Binding-site contacts:
Ligand atom C8 contacts residue MET260 of chain 1.A at 3.6 Å (hydrophobic).
Ligand atom N2 contacts residue ASP102 of chain 1.A at 2.9 Å (salt-bridge).
Ligand atom C8 contacts residue TYR106 of chain 1.A at 3.6 Å (hydrophobic).
Ligand atom C8 contacts residue ASP156 of chain 1.A at 3.6 Å.
Ligand atom N2 contacts residue ASP156 of chain 1.A at 2.9 Å (salt-bridge).
Ligand atom N2 contacts residue TYR106 of chain 1.A at 3.7 Å.
Ligand atom N4 contacts residue LEU231 of chain 1.A at 3.0 Å (h-bond).
Ligand atom C5 contacts residue TYR106 of chain 1.A at 3.5 Å (hydrophobic).
Ligand atom N3 contacts residue MET260 of chain 1.A at 3.4 Å.
Ligand atom C8 contacts residue ASP102 of chain 1.A at 3.5 Å.
Ligand atom S1 contacts residue ASP102 of chain 1.A at 3.2 Å (salt-bridge).
Ligand atom C7 contacts residue TYR106 of chain 1.A at 3.5 Å (hydrophobic).
Ligand atom O1 contacts residue ASP156 of chain 1.A at 3.6 Å.
Ligand atom C3 contacts residue ASP102 of chain 1.A at 3.8 Å.
Ligand atom C3 contacts residue TYR106 of chain 1.A at 3.6 Å (hydrophobic).
Ligand atom C7 contacts residue ASP156 of chain 1.A at 3.6 Å.
Ligand atom N1 contacts residue TYR106 of chain 1.A at 3.5 Å.
Ligand atom N2 contacts residue ILE201 of chain 1.A at 3.6 Å.
Ligand atom O1 contacts residue TYR106 of chain 1.A at 3.4 Å.
Ligand atom O1 contacts residue GLY230 of chain 1.A at 2.9 Å (h-bond).
Ligand atom N1 contacts residue ASP156 of chain 1.A at 2.8 Å (salt-bridge).
Ligand atom C2 contacts residue ASP102 of chain 1.A at 3.9 Å.
Ligand atom N2 contacts residue MET260 of chain 1.A at 3.8 Å.
Ligand atom N4 contacts residue MET260 of chain 1.A at 3.4 Å (h-bond).
Ligand atom C7 contacts residue MET260 of chain 1.A at 3.9 Å (hydrophobic).
Ligand atom C3 contacts residue MET260 of chain 1.A at 3.9 Å (hydrophobic).
Ligand atom C9 contacts residue ASP102 of chain 1.A at 3.1 Å.
Ligand atom C1 contacts residue GLY261 of chain 1.A at 4.0 Å.
Ligand atom C41 contacts residue TYR106 of chain 1.A at 3.5 Å (hydrophobic).
Ligand atom S1 contacts residue GLN107 of chain 1.A at 3.5 Å (h-bond).
Ligand atom C7 contacts residue GLY230 of chain 1.A at 4.0 Å.
Ligand atom N4 contacts residue ALA232 of chain 1.A at 4.0 Å.
Ligand atom N2 contacts residue SER103 of chain 1.A at 3.8 Å.
Ligand atom C6 contacts residue MET260 of chain 1.A at 3.8 Å (hydrophobic).
Ligand atom N1 contacts residue MET260 of chain 1.A at 3.7 Å.
Ligand atom O1 contacts residue GLY229 of chain 1.A at 3.3 Å.
Ligand atom C16 contacts residue GLN107 of chain 1.A at 3.3 Å.
Ligand atom O1 contacts residue GLN203 of chain 1.A at 3.2 Å (h-bond).
Ligand atom N3 contacts residue ASP102 of chain 1.A at 2.9 Å (salt-bridge).
Ligand atom N3 contacts residue TYR106 of chain 1.A at 3.7 Å.

The protein below binds the small molecule below.
Small molecule (SMILES): CN(C)CCSCc1cc(N)cc2c(=O)[nH]c(N)nc12

Sequence of chain 1.A:
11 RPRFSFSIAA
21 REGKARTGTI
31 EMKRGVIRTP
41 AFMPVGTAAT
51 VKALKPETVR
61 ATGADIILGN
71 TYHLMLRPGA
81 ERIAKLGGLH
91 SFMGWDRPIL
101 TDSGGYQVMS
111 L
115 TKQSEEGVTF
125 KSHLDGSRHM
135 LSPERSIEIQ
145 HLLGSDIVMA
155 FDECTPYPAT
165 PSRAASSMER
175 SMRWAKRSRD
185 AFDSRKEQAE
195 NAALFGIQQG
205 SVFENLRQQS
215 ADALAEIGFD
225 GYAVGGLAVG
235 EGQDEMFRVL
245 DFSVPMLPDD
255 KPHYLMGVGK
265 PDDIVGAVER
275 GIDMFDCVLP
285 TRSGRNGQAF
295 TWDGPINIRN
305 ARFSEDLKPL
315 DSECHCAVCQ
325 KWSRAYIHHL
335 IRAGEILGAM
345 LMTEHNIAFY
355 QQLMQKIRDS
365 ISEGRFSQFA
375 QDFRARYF